A small-molecule ligand and the protein it binds are described below.
Small molecule (SMILES): CO[C@H]1O[C@H](CO)[C@H](O)[C@H](O)[C@H]1NC(C)=O

Sequence of chain 2.C:
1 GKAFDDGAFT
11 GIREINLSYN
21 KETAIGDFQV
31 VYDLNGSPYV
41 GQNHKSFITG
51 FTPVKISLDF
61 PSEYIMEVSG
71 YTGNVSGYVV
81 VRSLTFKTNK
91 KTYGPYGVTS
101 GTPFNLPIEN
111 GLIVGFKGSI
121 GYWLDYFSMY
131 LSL

Binding-site contacts:
Ligand atom C2 contacts residue PHE47 of chain 2.C at 4.3 Å (hydrophobic).
Ligand atom CM contacts residue TYR78 of chain 2.C at 3.3 Å (hydrophobic).
Ligand atom O1 contacts residue TYR78 of chain 2.C at 3.2 Å (h-bond).
Ligand atom N2 contacts residue GLY1 of chain 2.C at 4.3 Å.
Ligand atom O4 contacts residue GLY121 of chain 2.C at 3.4 Å.
Ligand atom C6 contacts residue TYR122 of chain 2.C at 3.8 Å (hydrophobic).
Ligand atom O4 contacts residue ASP125 of chain 2.C at 2.7 Å (salt-bridge).
Ligand atom C7 contacts residue GLY1 of chain 2.C at 3.9 Å.
Ligand atom C1 contacts residue TYR122 of chain 2.C at 4.2 Å (hydrophobic).
Ligand atom O4 contacts residue GLY1 of chain 2.C at 2.9 Å (h-bond).
Ligand atom C4 contacts residue TYR78 of chain 2.C at 3.9 Å (hydrophobic).
Ligand atom C1 contacts residue TYR78 of chain 2.C at 4.4 Å (hydrophobic).
Ligand atom C4 contacts residue GLY121 of chain 2.C at 4.5 Å.
Ligand atom C2 contacts residue GLY1 of chain 2.C at 3.8 Å.
Ligand atom C4 contacts residue GLY1 of chain 2.C at 3.8 Å.
Ligand atom C5 contacts residue TYR122 of chain 2.C at 4.1 Å (hydrophobic).
Ligand atom O4 contacts residue TYR122 of chain 2.C at 4.4 Å.
Ligand atom O7 contacts residue PHE47 of chain 2.C at 3.1 Å.
Ligand atom CM contacts residue TYR122 of chain 2.C at 3.7 Å (hydrophobic).
Ligand atom C2 contacts residue GLY121 of chain 2.C at 4.4 Å.
Ligand atom C6 contacts residue TRP123 of chain 2.C at 3.8 Å (hydrophobic).
Ligand atom C7 contacts residue PHE47 of chain 2.C at 3.9 Å (hydrophobic).
Ligand atom O6 contacts residue TYR122 of chain 2.C at 3.2 Å (h-bond).
Ligand atom O6 contacts residue TRP123 of chain 2.C at 2.9 Å (h-bond).
Ligand atom O6 contacts residue VAL80 of chain 2.C at 3.8 Å.
Ligand atom O5 contacts residue TYR122 of chain 2.C at 3.3 Å (h-bond).
Ligand atom C6 contacts residue TYR78 of chain 2.C at 3.9 Å (hydrophobic).
Ligand atom O6 contacts residue ASP125 of chain 2.C at 2.9 Å (salt-bridge).
Ligand atom C3 contacts residue TYR78 of chain 2.C at 3.9 Å (hydrophobic).
Ligand atom O7 contacts residue GLY1 of chain 2.C at 3.1 Å (h-bond).
Ligand atom C4 contacts residue ASP125 of chain 2.C at 3.3 Å.
Ligand atom O5 contacts residue GLY121 of chain 2.C at 3.9 Å.
Ligand atom C5 contacts residue TYR78 of chain 2.C at 3.7 Å (hydrophobic).
Ligand atom O3 contacts residue GLY1 of chain 2.C at 2.8 Å (h-bond).
Ligand atom C6 contacts residue VAL80 of chain 2.C at 4.2 Å (hydrophobic).
Ligand atom C5 contacts residue ASP125 of chain 2.C at 3.8 Å.
Ligand atom O5 contacts residue TYR78 of chain 2.C at 4.5 Å.
Ligand atom C3 contacts residue GLY1 of chain 2.C at 3.5 Å.
Ligand atom O6 contacts residue GLY121 of chain 2.C at 3.9 Å.
Ligand atom C6 contacts residue ASP125 of chain 2.C at 3.2 Å.